This protein binds this small molecule.
Small molecule (SMILES): C[C@H]1CNC(=O)c2[nH]c3ccc(C(=O)Nc4nc(C(=O)NCCN(C)C)cs4)cc3c21

Binding-site contacts:
Ligand atom N17 contacts residue LEU30 of chain 1.A at 3.7 Å.
Ligand atom N22 contacts residue LEU30 of chain 1.A at 3.3 Å (h-bond).
Ligand atom C20 contacts residue LEU101 of chain 1.A at 3.8 Å (hydrophobic).
Ligand atom N12 contacts residue THR166 of chain 1.A at 3.7 Å.
Ligand atom C07 contacts residue VAL38 of chain 1.A at 3.7 Å (hydrophobic).
Ligand atom N12 contacts residue GLY33 of chain 1.A at 3.5 Å.
Ligand atom C06 contacts residue ALA51 of chain 1.A at 3.6 Å (hydrophobic).
Ligand atom C21 contacts residue LEU30 of chain 1.A at 3.6 Å (hydrophobic).
Ligand atom N09 contacts residue MET98 of chain 1.A at 3.7 Å.
Ligand atom N24 contacts residue LEU30 of chain 1.A at 3.1 Å (h-bond).
Ligand atom C13 contacts residue THR166 of chain 1.A at 3.7 Å.
Ligand atom C08 contacts residue THR166 of chain 1.A at 3.6 Å.
Ligand atom C20 contacts residue LEU30 of chain 1.A at 3.8 Å (hydrophobic).
Ligand atom C06 contacts residue GLU99 of chain 1.A at 3.8 Å.
Ligand atom O14 contacts residue ASP167 of chain 1.A at 3.3 Å.
Ligand atom C02 contacts residue LEU153 of chain 1.A at 3.5 Å (hydrophobic).
Ligand atom C27 contacts residue LEU30 of chain 1.A at 3.4 Å (hydrophobic).
Ligand atom O16 contacts residue CYS100 of chain 1.A at 3.5 Å.
Ligand atom C26 contacts residue LEU30 of chain 1.A at 3.8 Å (hydrophobic).
Ligand atom N12 contacts residue ASP167 of chain 1.A at 3.0 Å (salt-bridge).
Ligand atom S19 contacts residue CYS100 of chain 1.A at 3.8 Å.
Ligand atom C20 contacts residue ASP102 of chain 1.A at 3.8 Å.
Ligand atom N17 contacts residue LEU153 of chain 1.A at 3.8 Å.
Ligand atom N09 contacts residue THR166 of chain 1.A at 3.8 Å.
Ligand atom C13 contacts residue ASP167 of chain 1.A at 3.6 Å.
Ligand atom C18 contacts residue LEU30 of chain 1.A at 3.5 Å (hydrophobic).
Ligand atom C01 contacts residue LEU153 of chain 1.A at 3.8 Å (hydrophobic).
Ligand atom C11 contacts residue LEU32 of chain 1.A at 3.2 Å (hydrophobic).
Ligand atom C08 contacts residue VAL38 of chain 1.A at 3.8 Å (hydrophobic).
Ligand atom C15 contacts residue LEU101 of chain 1.A at 3.8 Å (hydrophobic).
Ligand atom O16 contacts residue LEU101 of chain 1.A at 2.6 Å (h-bond).
Ligand atom O14 contacts residue LYS53 of chain 1.A at 3.5 Å (salt-bridge).
Ligand atom C10 contacts residue LEU32 of chain 1.A at 3.8 Å (hydrophobic).
Ligand atom C05 contacts residue MET98 of chain 1.A at 3.7 Å (hydrophobic).
Ligand atom S19 contacts residue LEU101 of chain 1.A at 3.1 Å (h-bond).
Ligand atom C11 contacts residue THR166 of chain 1.A at 3.8 Å.
Ligand atom S19 contacts residue LEU30 of chain 1.A at 3.7 Å.
Ligand atom C18 contacts residue LEU101 of chain 1.A at 3.7 Å (hydrophobic).
Ligand atom C15 contacts residue LEU153 of chain 1.A at 3.7 Å (hydrophobic).
Ligand atom C11 contacts residue GLY33 of chain 1.A at 3.8 Å.

Sequence of chain 1.A:
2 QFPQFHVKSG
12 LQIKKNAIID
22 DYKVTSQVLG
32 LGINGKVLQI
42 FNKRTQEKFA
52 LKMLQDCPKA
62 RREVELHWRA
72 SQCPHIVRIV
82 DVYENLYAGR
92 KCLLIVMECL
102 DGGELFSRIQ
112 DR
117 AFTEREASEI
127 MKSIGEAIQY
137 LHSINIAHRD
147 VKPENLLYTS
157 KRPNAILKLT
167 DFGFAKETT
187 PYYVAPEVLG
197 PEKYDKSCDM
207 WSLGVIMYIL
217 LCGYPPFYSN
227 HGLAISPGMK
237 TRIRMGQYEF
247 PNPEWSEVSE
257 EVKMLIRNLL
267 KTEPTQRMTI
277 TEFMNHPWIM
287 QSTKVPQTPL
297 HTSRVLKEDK